Sequence of chain 1.H:
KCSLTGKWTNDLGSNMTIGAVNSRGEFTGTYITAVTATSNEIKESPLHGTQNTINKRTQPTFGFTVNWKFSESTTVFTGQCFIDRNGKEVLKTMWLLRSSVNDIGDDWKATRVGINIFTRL

Binding-site contacts:
Ligand atom C5 contacts residue TRP110 of chain 1.H at 3.6 Å (hydrophobic).
Ligand atom N1 contacts residue ASN118 of chain 1.F at 3.5 Å (h-bond).
Ligand atom C8 contacts residue TRP70 of chain 1.F at 3.6 Å (hydrophobic).
Ligand atom O11 contacts residue SER73 of chain 1.F at 3.0 Å (h-bond).
Ligand atom C7 contacts residue TRP70 of chain 1.F at 3.7 Å (hydrophobic).
Ligand atom C4 contacts residue TRP110 of chain 1.H at 3.6 Å (hydrophobic).
Ligand atom C18 contacts residue ASN12 of chain 1.F at 3.0 Å.
Ligand atom C4 contacts residue THR35 of chain 1.F at 3.9 Å.
Ligand atom C10 contacts residue PHE72 of chain 1.F at 3.9 Å (hydrophobic).
Ligand atom C9 contacts residue TRP70 of chain 1.F at 3.7 Å (hydrophobic).
Ligand atom C18 contacts residue ASN118 of chain 1.F at 2.8 Å.
Ligand atom C10 contacts residue TRP70 of chain 1.F at 3.7 Å (hydrophobic).
Ligand atom O12 contacts residue THR40 of chain 1.F at 3.5 Å (h-bond).
Ligand atom O3 contacts residue SER16 of chain 1.F at 2.7 Å (h-bond).
Ligand atom O3 contacts residue THR35 of chain 1.F at 3.7 Å.
Ligand atom N2 contacts residue VAL37 of chain 1.F at 3.7 Å.
Ligand atom C4 contacts residue VAL37 of chain 1.F at 3.7 Å (hydrophobic).
Ligand atom S1 contacts residue THR77 of chain 1.F at 3.6 Å (h-bond).
Ligand atom O19 contacts residue ASN118 of chain 1.F at 3.1 Å (h-bond).
Ligand atom C6 contacts residue TRP97 of chain 1.F at 3.6 Å (hydrophobic).
Ligand atom C7 contacts residue VAL37 of chain 1.F at 3.6 Å (hydrophobic).
Ligand atom S1 contacts residue TRP70 of chain 1.F at 3.8 Å.
Ligand atom C17 contacts residue LEU14 of chain 1.F at 3.9 Å (hydrophobic).
Ligand atom C3 contacts residue TYR33 of chain 1.F at 3.6 Å (hydrophobic).
Ligand atom O12 contacts residue THR38 of chain 1.F at 3.1 Å (h-bond).
Ligand atom O19 contacts residue TRP97 of chain 1.F at 3.4 Å (h-bond).
Ligand atom C11 contacts residue SER73 of chain 1.F at 3.8 Å.
Ligand atom C10 contacts residue SER73 of chain 1.F at 3.9 Å.
Ligand atom N2 contacts residue THR35 of chain 1.F at 2.8 Å (h-bond).
Ligand atom C7 contacts residue THR35 of chain 1.F at 3.7 Å.
Ligand atom O3 contacts residue ASN12 of chain 1.F at 3.2 Å (h-bond).
Ligand atom C3 contacts residue SER16 of chain 1.F at 3.7 Å.
Ligand atom C3 contacts residue THR35 of chain 1.F at 3.6 Å.
Ligand atom O11 contacts residue SER75 of chain 1.F at 3.3 Å (h-bond).
Ligand atom O12 contacts residue ALA39 of chain 1.F at 2.8 Å (h-bond).
Ligand atom C9 contacts residue PHE72 of chain 1.F at 3.7 Å (hydrophobic).
Ligand atom C2 contacts residue TRP110 of chain 1.H at 3.6 Å (hydrophobic).
Ligand atom O3 contacts residue TYR33 of chain 1.F at 2.9 Å (h-bond).
Ligand atom C17 contacts residue ASN118 of chain 1.F at 2.9 Å.
Ligand atom C18 contacts residue LEU14 of chain 1.F at 2.9 Å (hydrophobic).

A small-molecule ligand and the protein it binds are described below.
Small molecule (SMILES): CC(=O)N1C(=O)N[C@@H]2[C@H](CCCCC(=O)O)SC[C@@H]21

Sequence of chain 1.F:
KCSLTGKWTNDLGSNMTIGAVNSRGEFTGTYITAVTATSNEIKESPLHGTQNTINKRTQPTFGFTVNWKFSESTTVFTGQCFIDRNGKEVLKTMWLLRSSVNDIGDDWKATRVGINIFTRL